This protein binds this small molecule.
Small molecule (SMILES): O=[N+]([O-])c1cccc(O[C@H]2O[C@H](CO)[C@H](O)[C@H](O)[C@H]2O)c1

Sequence of chain 1.E:
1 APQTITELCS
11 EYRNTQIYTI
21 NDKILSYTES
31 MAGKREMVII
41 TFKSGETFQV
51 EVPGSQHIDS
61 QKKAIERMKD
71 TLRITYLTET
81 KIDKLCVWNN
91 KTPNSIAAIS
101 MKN

Sequence of chain 1.A:
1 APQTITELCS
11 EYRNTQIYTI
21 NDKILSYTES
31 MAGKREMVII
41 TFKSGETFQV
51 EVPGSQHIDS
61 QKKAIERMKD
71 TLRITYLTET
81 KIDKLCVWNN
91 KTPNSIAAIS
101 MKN

Binding-site contacts:
Ligand atom O3 contacts residue ASN90 of chain 1.E at 2.8 Å (h-bond).
Ligand atom O8 contacts residue GLY33 of chain 1.A at 2.9 Å (h-bond).
Ligand atom C6 contacts residue GLU51 of chain 1.E at 4.2 Å.
Ligand atom O8 contacts residue ALA32 of chain 1.A at 3.9 Å.
Ligand atom O7 contacts residue GLY33 of chain 1.A at 3.5 Å.
Ligand atom O2 contacts residue LYS91 of chain 1.E at 3.9 Å.
Ligand atom O2 contacts residue ASN90 of chain 1.E at 2.8 Å (h-bond).
Ligand atom C6 contacts residue GLN56 of chain 1.E at 4.2 Å.
Ligand atom O6 contacts residue HIS57 of chain 1.E at 2.9 Å.
Ligand atom C6 contacts residue TRP88 of chain 1.E at 3.5 Å (hydrophobic).
Ligand atom O1 contacts residue TRP88 of chain 1.E at 3.6 Å (h-bond).
Ligand atom O6 contacts residue GLN61 of chain 1.E at 3.6 Å.
Ligand atom O8 contacts residue TRP88 of chain 1.E at 3.5 Å.
Ligand atom O8 contacts residue TYR12 of chain 1.E at 3.7 Å.
Ligand atom N1 contacts residue GLY33 of chain 1.A at 3.8 Å.
Ligand atom C7 contacts residue TRP88 of chain 1.E at 4.0 Å (hydrophobic).
Ligand atom O3 contacts residue GLU51 of chain 1.E at 4.2 Å.
Ligand atom O3 contacts residue TRP88 of chain 1.E at 3.7 Å.
Ligand atom C3 contacts residue GLU51 of chain 1.E at 4.3 Å.
Ligand atom C6 contacts residue HIS57 of chain 1.E at 3.5 Å.
Ligand atom O7 contacts residue TYR12 of chain 1.E at 3.5 Å.
Ligand atom C2 contacts residue ASN90 of chain 1.E at 3.9 Å.
Ligand atom C5 contacts residue TRP88 of chain 1.E at 3.6 Å (hydrophobic).
Ligand atom O5 contacts residue GLN56 of chain 1.E at 3.7 Å.
Ligand atom O6 contacts residue GLN56 of chain 1.E at 3.3 Å (h-bond).
Ligand atom O8 contacts residue GLN61 of chain 1.E at 3.8 Å.
Ligand atom O4 contacts residue GLN56 of chain 1.E at 3.6 Å.
Ligand atom O3 contacts residue LYS91 of chain 1.E at 3.1 Å (salt-bridge).
Ligand atom C4 contacts residue TRP88 of chain 1.E at 3.5 Å (hydrophobic).
Ligand atom C3 contacts residue ASN90 of chain 1.E at 3.8 Å.
Ligand atom C2 contacts residue LYS91 of chain 1.E at 3.6 Å.
Ligand atom C8 contacts residue TRP88 of chain 1.E at 3.7 Å (hydrophobic).
Ligand atom O6 contacts residue TRP88 of chain 1.E at 4.3 Å.
Ligand atom C4 contacts residue GLU51 of chain 1.E at 3.3 Å.
Ligand atom N1 contacts residue TYR12 of chain 1.E at 3.7 Å.
Ligand atom C3 contacts residue TRP88 of chain 1.E at 3.5 Å (hydrophobic).
Ligand atom C6 contacts residue GLN61 of chain 1.E at 4.2 Å.
Ligand atom O4 contacts residue GLU51 of chain 1.E at 2.5 Å (salt-bridge).
Ligand atom O4 contacts residue LYS91 of chain 1.E at 3.6 Å.
Ligand atom C3 contacts residue LYS91 of chain 1.E at 3.9 Å.